A protein and the small-molecule ligand that binds it are described below.
Small molecule (SMILES): NCCCC(=O)O

Sequence of chain 4.A:
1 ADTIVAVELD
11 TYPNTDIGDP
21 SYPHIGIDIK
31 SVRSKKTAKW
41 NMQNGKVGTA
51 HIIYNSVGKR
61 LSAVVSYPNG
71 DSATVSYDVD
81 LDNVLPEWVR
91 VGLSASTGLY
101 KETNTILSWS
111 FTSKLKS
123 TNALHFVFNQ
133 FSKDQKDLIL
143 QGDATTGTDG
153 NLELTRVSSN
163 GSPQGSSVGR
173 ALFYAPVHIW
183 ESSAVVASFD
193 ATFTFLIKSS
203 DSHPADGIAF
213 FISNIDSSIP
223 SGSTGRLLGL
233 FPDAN

Binding-site contacts:
Ligand atom O contacts residue ASN124 of chain 4.A at 4.5 Å.
Ligand atom CD contacts residue LEU115 of chain 4.A at 4.0 Å (hydrophobic).
Ligand atom CB contacts residue SER113 of chain 4.A at 3.6 Å.
Ligand atom OXT contacts residue SER113 of chain 4.A at 4.4 Å.
Ligand atom OXT contacts residue HIS180 of chain 4.A at 2.9 Å (h-bond).
Ligand atom N contacts residue LYS114 of chain 4.A at 3.1 Å (salt-bridge).
Ligand atom CD contacts residue ASN124 of chain 4.A at 4.2 Å.
Ligand atom CD contacts residue LEU126 of chain 4.A at 4.3 Å (hydrophobic).
Ligand atom CG contacts residue LEU126 of chain 4.A at 3.9 Å (hydrophobic).
Ligand atom N contacts residue ILE181 of chain 4.A at 4.1 Å.
Ligand atom O contacts residue HIS180 of chain 4.A at 4.0 Å.
Ligand atom N contacts residue HIS180 of chain 4.A at 3.0 Å (h-bond).
Ligand atom CD contacts residue LYS114 of chain 4.A at 3.2 Å.
Ligand atom OXT contacts residue ASP139 of chain 1.A at 3.6 Å (salt-bridge).
Ligand atom CG contacts residue ASN124 of chain 4.A at 3.9 Å.
Ligand atom OXT contacts residue LEU126 of chain 4.A at 3.9 Å.
Ligand atom CD contacts residue ALA125 of chain 4.A at 4.4 Å (hydrophobic).
Ligand atom CG contacts residue ALA125 of chain 4.A at 3.7 Å (hydrophobic).
Ligand atom N contacts residue SER113 of chain 4.A at 2.3 Å.
Ligand atom N contacts residue SER190 of chain 4.A at 4.1 Å.
Ligand atom CD contacts residue VAL179 of chain 4.A at 4.2 Å (hydrophobic).
Ligand atom CD contacts residue SER113 of chain 4.A at 2.7 Å.
Ligand atom OXT contacts residue TRP88 of chain 4.A at 4.3 Å.
Ligand atom CG contacts residue SER113 of chain 4.A at 4.2 Å.
Ligand atom CD contacts residue HIS180 of chain 4.A at 3.3 Å.
Ligand atom C contacts residue ASP139 of chain 1.A at 3.5 Å.
Ligand atom CB contacts residue HIS180 of chain 4.A at 2.6 Å.
Ligand atom CG contacts residue HIS180 of chain 4.A at 4.0 Å.
Ligand atom O contacts residue ASP139 of chain 1.A at 2.8 Å (salt-bridge).
Ligand atom CG contacts residue LEU115 of chain 4.A at 4.4 Å (hydrophobic).
Ligand atom C contacts residue HIS180 of chain 4.A at 3.6 Å.
Ligand atom N contacts residue LEU115 of chain 4.A at 4.1 Å.
Ligand atom CB contacts residue VAL179 of chain 4.A at 4.2 Å (hydrophobic).
Ligand atom C contacts residue ALA125 of chain 4.A at 4.4 Å (hydrophobic).
Ligand atom OXT contacts residue VAL179 of chain 4.A at 3.5 Å.
Ligand atom C contacts residue LEU126 of chain 4.A at 4.2 Å (hydrophobic).
Ligand atom N contacts residue VAL179 of chain 4.A at 4.0 Å.
Ligand atom OXT contacts residue PRO178 of chain 4.A at 4.1 Å.
Ligand atom CB contacts residue LEU115 of chain 4.A at 3.7 Å (hydrophobic).
Ligand atom O contacts residue PHE130 of chain 1.A at 3.7 Å.

Sequence of chain 1.A:
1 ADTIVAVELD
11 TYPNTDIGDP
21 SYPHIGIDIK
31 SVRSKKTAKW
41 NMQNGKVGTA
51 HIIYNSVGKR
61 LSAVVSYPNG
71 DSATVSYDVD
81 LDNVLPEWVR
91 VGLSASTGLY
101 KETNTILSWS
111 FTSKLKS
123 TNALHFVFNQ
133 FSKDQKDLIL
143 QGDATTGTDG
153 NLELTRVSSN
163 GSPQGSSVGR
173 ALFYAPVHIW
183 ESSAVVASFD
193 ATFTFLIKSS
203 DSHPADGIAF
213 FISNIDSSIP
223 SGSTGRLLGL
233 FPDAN